Sequence of chain 1.H:
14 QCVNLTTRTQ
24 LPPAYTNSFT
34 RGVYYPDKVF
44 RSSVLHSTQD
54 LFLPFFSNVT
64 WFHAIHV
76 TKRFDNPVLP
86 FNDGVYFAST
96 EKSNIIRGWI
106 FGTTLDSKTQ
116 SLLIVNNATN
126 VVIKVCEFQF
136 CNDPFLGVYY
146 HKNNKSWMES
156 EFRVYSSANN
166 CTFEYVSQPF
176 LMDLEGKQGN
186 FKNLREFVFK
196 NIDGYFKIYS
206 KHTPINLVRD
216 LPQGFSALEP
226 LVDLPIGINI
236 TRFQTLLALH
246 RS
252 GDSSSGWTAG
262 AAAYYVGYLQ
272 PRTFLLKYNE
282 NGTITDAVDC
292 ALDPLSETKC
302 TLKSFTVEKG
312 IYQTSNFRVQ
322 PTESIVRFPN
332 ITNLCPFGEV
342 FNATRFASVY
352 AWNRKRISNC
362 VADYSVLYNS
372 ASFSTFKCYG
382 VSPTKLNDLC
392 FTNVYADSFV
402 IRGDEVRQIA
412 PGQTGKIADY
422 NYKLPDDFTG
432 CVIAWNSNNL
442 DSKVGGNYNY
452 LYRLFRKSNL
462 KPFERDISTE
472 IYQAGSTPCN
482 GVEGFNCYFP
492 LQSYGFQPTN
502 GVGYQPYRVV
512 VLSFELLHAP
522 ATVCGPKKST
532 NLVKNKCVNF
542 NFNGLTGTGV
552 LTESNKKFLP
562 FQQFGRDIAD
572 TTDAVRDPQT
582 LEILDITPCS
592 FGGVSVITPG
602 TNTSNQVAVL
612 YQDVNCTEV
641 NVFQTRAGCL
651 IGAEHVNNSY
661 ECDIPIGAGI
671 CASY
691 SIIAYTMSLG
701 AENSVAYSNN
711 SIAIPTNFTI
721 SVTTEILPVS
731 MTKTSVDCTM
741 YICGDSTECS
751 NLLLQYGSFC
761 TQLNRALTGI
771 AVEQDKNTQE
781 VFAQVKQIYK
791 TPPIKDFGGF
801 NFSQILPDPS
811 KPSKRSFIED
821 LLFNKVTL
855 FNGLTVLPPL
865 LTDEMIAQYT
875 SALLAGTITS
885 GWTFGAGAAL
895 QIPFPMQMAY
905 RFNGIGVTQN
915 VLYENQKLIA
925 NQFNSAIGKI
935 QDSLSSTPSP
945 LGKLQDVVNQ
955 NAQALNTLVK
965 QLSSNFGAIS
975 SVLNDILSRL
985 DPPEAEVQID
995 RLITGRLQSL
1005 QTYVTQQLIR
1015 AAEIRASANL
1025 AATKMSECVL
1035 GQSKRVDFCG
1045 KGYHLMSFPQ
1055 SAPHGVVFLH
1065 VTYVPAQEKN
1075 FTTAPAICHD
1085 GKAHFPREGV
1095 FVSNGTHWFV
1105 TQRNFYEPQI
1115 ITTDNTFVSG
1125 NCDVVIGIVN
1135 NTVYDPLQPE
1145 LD

Binding-site contacts:
Ligand atom O7 contacts residue ASN616 of chain 1.H at 4.2 Å.
Ligand atom O5 contacts residue ASN616 of chain 1.H at 2.5 Å (h-bond).
Ligand atom N2 contacts residue ASN616 of chain 1.H at 2.8 Å (h-bond).
Ligand atom C1 contacts residue ASN616 of chain 1.H at 1.4 Å.
Ligand atom C4 contacts residue ASN616 of chain 1.H at 4.3 Å.
Ligand atom C8 contacts residue ASN616 of chain 1.H at 4.1 Å.
Ligand atom C3 contacts residue ASN616 of chain 1.H at 3.8 Å.
Ligand atom C7 contacts residue ASN616 of chain 1.H at 3.6 Å.
Ligand atom C5 contacts residue ASN616 of chain 1.H at 3.8 Å.
Ligand atom C2 contacts residue ASN616 of chain 1.H at 2.4 Å.

The small molecule below binds the protein below.
Small molecule (SMILES): CC(=O)N[C@@H]1[C@@H](O)[C@H](O)[C@@H](CO)O[C@H]1O